A small-molecule ligand and the protein it binds are described below.
Small molecule (SMILES): CC(C)C[C@H](NC(=O)[C@@H](O)[C@H](N)Cc1ccccc1)C(=O)O

Binding-site contacts:
Ligand atom O2 contacts residue GLU348 of chain 1.C at 3.0 Å (salt-bridge).
Ligand atom O2 contacts residue LYS264 of chain 1.C at 3.2 Å (salt-bridge).
Ligand atom N2 contacts residue THR373 of chain 1.C at 3.2 Å (h-bond).
Ligand atom O3 contacts residue ZN1 of chain 1.R at 2.6 Å.
Ligand atom C2 contacts residue LEU374 of chain 1.C at 3.2 Å (hydrophobic).
Ligand atom C2 contacts residue ZN1 of chain 1.Q at 3.0 Å.
Ligand atom O2 contacts residue BCT1 of chain 1.T at 2.5 Å (h-bond).
Ligand atom N2 contacts residue LYS264 of chain 1.C at 3.2 Å (salt-bridge).
Ligand atom N2 contacts residue ASP287 of chain 1.C at 2.7 Å (salt-bridge).
Ligand atom O2 contacts residue ZN1 of chain 1.R at 2.3 Å.
Ligand atom C1 contacts residue THR373 of chain 1.C at 3.7 Å.
Ligand atom N1 contacts residue LEU374 of chain 1.C at 3.4 Å (h-bond).
Ligand atom N2 contacts residue ZN1 of chain 1.Q at 2.2 Å.
Ligand atom N2 contacts residue ASP269 of chain 1.C at 3.3 Å (salt-bridge).
Ligand atom C2 contacts residue BCT1 of chain 1.T at 3.3 Å.
Ligand atom C3 contacts residue LEU374 of chain 1.C at 3.8 Å (hydrophobic).
Ligand atom O2 contacts residue ASP269 of chain 1.C at 3.1 Å (salt-bridge).
Ligand atom C3 contacts residue ASP346 of chain 1.C at 3.2 Å.
Ligand atom O4 contacts residue THR375 of chain 1.C at 3.5 Å.
Ligand atom N1 contacts residue BCT1 of chain 1.T at 3.1 Å (h-bond).
Ligand atom C3 contacts residue ZN1 of chain 1.R at 3.0 Å.
Ligand atom O2 contacts residue ZN1 of chain 1.Q at 2.2 Å.
Ligand atom C10 contacts residue ALA467 of chain 1.C at 3.7 Å (hydrophobic).
Ligand atom C7 contacts residue THR373 of chain 1.C at 3.7 Å.
Ligand atom C13 contacts residue BCT1 of chain 1.T at 3.8 Å.
Ligand atom N1 contacts residue ASP346 of chain 1.C at 3.6 Å (salt-bridge).
Ligand atom C2 contacts residue LYS264 of chain 1.C at 3.7 Å.
Ligand atom C12 contacts residue THR373 of chain 1.C at 3.4 Å.
Ligand atom O4 contacts residue GLY376 of chain 1.C at 2.8 Å (h-bond).
Ligand atom C3 contacts residue BCT1 of chain 1.T at 3.6 Å.
Ligand atom C11 contacts residue ALA467 of chain 1.C at 3.5 Å (hydrophobic).
Ligand atom C1 contacts residue ZN1 of chain 1.Q at 3.1 Å.
Ligand atom O3 contacts residue ASP346 of chain 1.C at 3.1 Å (salt-bridge).
Ligand atom C2 contacts residue ZN1 of chain 1.R at 3.1 Å.
Ligand atom C6 contacts residue LEU374 of chain 1.C at 3.3 Å (hydrophobic).
Ligand atom C5 contacts residue GLY376 of chain 1.C at 3.8 Å.
Ligand atom C6 contacts residue THR373 of chain 1.C at 3.1 Å.
Ligand atom C6 contacts residue THR375 of chain 1.C at 3.7 Å.
Ligand atom O3 contacts residue LYS276 of chain 1.C at 2.7 Å (salt-bridge).
Ligand atom O2 contacts residue ASP346 of chain 1.C at 3.2 Å (salt-bridge).

Sequence of chain 1.C:
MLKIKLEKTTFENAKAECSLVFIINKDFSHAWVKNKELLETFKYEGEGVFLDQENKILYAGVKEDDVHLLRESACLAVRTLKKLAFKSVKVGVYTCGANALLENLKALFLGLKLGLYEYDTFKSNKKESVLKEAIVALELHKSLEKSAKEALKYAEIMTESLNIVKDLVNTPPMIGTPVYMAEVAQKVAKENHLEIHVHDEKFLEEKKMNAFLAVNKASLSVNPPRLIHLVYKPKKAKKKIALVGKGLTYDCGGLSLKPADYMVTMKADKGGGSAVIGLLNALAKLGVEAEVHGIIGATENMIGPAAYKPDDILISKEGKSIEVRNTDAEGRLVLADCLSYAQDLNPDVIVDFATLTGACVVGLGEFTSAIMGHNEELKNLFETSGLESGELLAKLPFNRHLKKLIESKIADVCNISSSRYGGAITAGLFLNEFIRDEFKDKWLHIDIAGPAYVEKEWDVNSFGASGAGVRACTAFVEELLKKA